Sequence of chain 1.H:
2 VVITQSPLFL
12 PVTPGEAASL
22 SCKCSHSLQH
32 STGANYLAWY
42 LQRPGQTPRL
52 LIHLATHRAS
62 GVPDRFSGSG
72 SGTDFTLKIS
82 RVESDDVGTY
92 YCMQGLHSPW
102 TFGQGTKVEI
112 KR

A small-molecule ligand and the protein it binds are described below.
Small molecule (SMILES): CC(=O)N[C@H]1[C@H](O[C@H]2[C@H](O)[C@@H](NC(C)=O)CO[C@@H]2CO)O[C@H](CO)[C@@H](O[C@@H]2O[C@H](CO[C@H]3O[C@H](CO[C@H]4O[C@H](CO)[C@@H](O)[C@H](O)[C@@H]4O)[C@@H](O)[C@H](O[C@H]4O[C@H](CO)[C@@H](O)[C@H](O)[C@@H]4O)[C@@H]3O)[C@@H](O)[C@H](O[C@H]3O[C@H](CO)[C@@H](O)[C@H](O)[C@@H]3O[C@H]3O[C@H](CO)[C@@H](O)[C@H](O)[C@@H]3O)[C@@H]2O)[C@@H]1O

Binding-site contacts:
Ligand atom O5 contacts residue ASN122 of chain 1.D at 2.4 Å (h-bond).
Ligand atom O6 contacts residue LYS131 of chain 1.D at 3.5 Å.
Ligand atom C1 contacts residue ARG128 of chain 1.G at 3.2 Å.
Ligand atom O3 contacts residue LYS124 of chain 1.G at 2.8 Å (salt-bridge).
Ligand atom C4 contacts residue HIS125 of chain 1.G at 3.5 Å.
Ligand atom O3 contacts residue GLY122 of chain 1.G at 3.3 Å (h-bond).
Ligand atom O3 contacts residue HIS125 of chain 1.G at 3.5 Å (h-bond).
Ligand atom C7 contacts residue ASN122 of chain 1.D at 3.1 Å.
Ligand atom C2 contacts residue ASN122 of chain 1.D at 2.4 Å.
Ligand atom C8 contacts residue THR98 of chain 1.D at 3.2 Å.
Ligand atom C6 contacts residue HIS125 of chain 1.G at 3.4 Å.
Ligand atom O2 contacts residue HIS58 of chain 1.H at 3.5 Å.
Ligand atom C6 contacts residue LEU55 of chain 1.H at 3.4 Å (hydrophobic).
Ligand atom C5 contacts residue ARG128 of chain 1.G at 3.6 Å.
Ligand atom C3 contacts residue SER123 of chain 1.G at 3.6 Å.
Ligand atom C4 contacts residue HIS76 of chain 1.G at 3.6 Å.
Ligand atom O5 contacts residue THR57 of chain 1.H at 3.5 Å (h-bond).
Ligand atom O2 contacts residue HIS125 of chain 1.G at 3.1 Å.
Ligand atom O5 contacts residue HIS125 of chain 1.G at 3.3 Å (h-bond).
Ligand atom C6 contacts residue ARG128 of chain 1.G at 3.6 Å.
Ligand atom C4 contacts residue THR57 of chain 1.H at 3.6 Å.
Ligand atom C5 contacts residue HIS125 of chain 1.G at 3.6 Å.
Ligand atom O2 contacts residue HIS54 of chain 1.H at 3.4 Å.
Ligand atom O6 contacts residue ARG128 of chain 1.G at 2.8 Å (salt-bridge).
Ligand atom C5 contacts residue LYS124 of chain 1.G at 3.4 Å.
Ligand atom C4 contacts residue LYS124 of chain 1.G at 3.5 Å.
Ligand atom N2 contacts residue ASN122 of chain 1.D at 2.9 Å (h-bond).
Ligand atom O7 contacts residue ASN122 of chain 1.D at 2.9 Å (h-bond).
Ligand atom O2 contacts residue THR57 of chain 1.H at 3.0 Å (h-bond).
Ligand atom C1 contacts residue HIS54 of chain 1.H at 3.6 Å.
Ligand atom O4 contacts residue HIS76 of chain 1.G at 3.1 Å.
Ligand atom C1 contacts residue ASN122 of chain 1.D at 1.4 Å.
Ligand atom O3 contacts residue SER123 of chain 1.G at 3.5 Å.
Ligand atom O6 contacts residue ARG126 of chain 1.G at 3.6 Å.
Ligand atom O3 contacts residue ASN54 of chain 1.G at 3.2 Å.
Ligand atom O4 contacts residue LYS124 of chain 1.G at 3.2 Å.
Ligand atom C3 contacts residue LYS124 of chain 1.G at 3.3 Å.
Ligand atom C2 contacts residue LYS124 of chain 1.G at 3.4 Å.
Ligand atom O5 contacts residue ARG128 of chain 1.G at 2.5 Å (salt-bridge).
Ligand atom O2 contacts residue LYS124 of chain 1.G at 2.3 Å (salt-bridge).

Sequence of chain 1.D:
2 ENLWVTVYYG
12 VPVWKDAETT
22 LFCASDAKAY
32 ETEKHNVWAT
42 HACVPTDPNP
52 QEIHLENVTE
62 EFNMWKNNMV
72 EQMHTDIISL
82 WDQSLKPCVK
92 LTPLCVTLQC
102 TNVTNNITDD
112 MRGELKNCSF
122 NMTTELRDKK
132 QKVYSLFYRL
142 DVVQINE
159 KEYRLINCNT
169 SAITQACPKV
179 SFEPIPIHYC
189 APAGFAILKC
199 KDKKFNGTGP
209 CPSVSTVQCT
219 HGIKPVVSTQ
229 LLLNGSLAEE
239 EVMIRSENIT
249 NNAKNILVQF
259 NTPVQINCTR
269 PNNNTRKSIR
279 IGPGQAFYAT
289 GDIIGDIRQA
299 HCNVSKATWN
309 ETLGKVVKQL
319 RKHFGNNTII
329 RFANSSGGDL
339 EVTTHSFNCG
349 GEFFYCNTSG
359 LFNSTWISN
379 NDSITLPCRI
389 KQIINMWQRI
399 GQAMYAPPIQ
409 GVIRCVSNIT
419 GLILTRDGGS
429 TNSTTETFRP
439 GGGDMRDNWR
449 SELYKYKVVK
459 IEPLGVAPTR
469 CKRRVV

Sequence of chain 1.G:
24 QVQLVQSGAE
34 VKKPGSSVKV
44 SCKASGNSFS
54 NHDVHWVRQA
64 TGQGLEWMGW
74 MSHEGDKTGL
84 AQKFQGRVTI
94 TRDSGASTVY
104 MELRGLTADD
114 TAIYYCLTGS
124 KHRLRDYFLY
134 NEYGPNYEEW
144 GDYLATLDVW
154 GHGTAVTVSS